Sequence of chain 1.EA:
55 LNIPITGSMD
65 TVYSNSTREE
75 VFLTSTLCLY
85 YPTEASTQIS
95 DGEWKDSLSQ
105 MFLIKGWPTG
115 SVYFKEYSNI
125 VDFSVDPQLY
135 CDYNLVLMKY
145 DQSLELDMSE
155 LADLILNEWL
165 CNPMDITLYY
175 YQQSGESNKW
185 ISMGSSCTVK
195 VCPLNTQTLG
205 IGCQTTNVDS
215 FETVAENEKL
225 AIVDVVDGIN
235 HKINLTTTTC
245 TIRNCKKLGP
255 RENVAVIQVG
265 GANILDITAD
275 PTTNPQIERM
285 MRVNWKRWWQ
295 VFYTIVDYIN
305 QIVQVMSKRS

The small molecule below binds the protein below.
Small molecule (SMILES): CC(=O)N[C@@H]1[C@@H](O)[C@H](O)[C@@H](CO)O[C@H]1O

Binding-site contacts:
Ligand atom C4 contacts residue ASN238 of chain 1.EA at 4.3 Å.
Ligand atom N2 contacts residue THR240 of chain 1.EA at 4.4 Å.
Ligand atom C3 contacts residue ASN238 of chain 1.EA at 3.8 Å.
Ligand atom O7 contacts residue ASN238 of chain 1.EA at 4.2 Å.
Ligand atom O5 contacts residue VAL212 of chain 1.EA at 3.6 Å.
Ligand atom O5 contacts residue ASN238 of chain 1.EA at 2.4 Å (h-bond).
Ligand atom C5 contacts residue ASN238 of chain 1.EA at 3.6 Å.
Ligand atom C2 contacts residue ASN238 of chain 1.EA at 2.5 Å.
Ligand atom C7 contacts residue ASN238 of chain 1.EA at 4.1 Å.
Ligand atom C8 contacts residue THR171 of chain 1.EA at 4.1 Å.
Ligand atom C8 contacts residue THR241 of chain 1.EA at 4.2 Å.
Ligand atom C1 contacts residue ASN238 of chain 1.EA at 1.4 Å.
Ligand atom N2 contacts residue LEU239 of chain 1.EA at 4.3 Å.
Ligand atom O6 contacts residue VAL212 of chain 1.EA at 3.7 Å.
Ligand atom C8 contacts residue ILE170 of chain 1.EA at 3.8 Å (hydrophobic).
Ligand atom C1 contacts residue VAL212 of chain 1.EA at 4.4 Å (hydrophobic).
Ligand atom N2 contacts residue ASN238 of chain 1.EA at 2.9 Å (h-bond).